Binding-site contacts:
Ligand atom C contacts residue TRP55 of chain 1.C at 4.1 Å (hydrophobic).
Ligand atom C16 contacts residue TYR156 of chain 1.C at 3.9 Å (hydrophobic).
Ligand atom C19 contacts residue TYR56 of chain 1.C at 4.2 Å (hydrophobic).
Ligand atom C12 contacts residue ASP35 of chain 1.C at 3.1 Å.
Ligand atom C17 contacts residue TYR153 of chain 1.C at 3.9 Å (hydrophobic).
Ligand atom C5 contacts residue VAL152 of chain 1.C at 3.7 Å (hydrophobic).
Ligand atom C5 contacts residue TYR56 of chain 1.C at 4.0 Å (hydrophobic).
Ligand atom C11 contacts residue TYR156 of chain 1.C at 3.8 Å (hydrophobic).
Ligand atom C19 contacts residue ASP35 of chain 1.C at 3.5 Å.
Ligand atom C17 contacts residue TYR156 of chain 1.C at 3.8 Å (hydrophobic).
Ligand atom N contacts residue ASP35 of chain 1.C at 3.9 Å.
Ligand atom C1 contacts residue TRP55 of chain 1.C at 4.0 Å (hydrophobic).
Ligand atom C13 contacts residue ASP35 of chain 1.C at 3.7 Å.
Ligand atom N1 contacts residue ASP35 of chain 1.C at 2.8 Å (salt-bridge).
Ligand atom C9 contacts residue VAL152 of chain 1.C at 3.7 Å (hydrophobic).
Ligand atom C19 contacts residue LEU65 of chain 1.C at 4.1 Å (hydrophobic).
Ligand atom C13 contacts residue TYR153 of chain 1.C at 3.9 Å (hydrophobic).
Ligand atom C13 contacts residue PHE72 of chain 1.C at 4.2 Å (hydrophobic).
Ligand atom C12 contacts residue TYR153 of chain 1.C at 4.3 Å (hydrophobic).
Ligand atom C9 contacts residue MET34 of chain 1.C at 4.3 Å (hydrophobic).
Ligand atom C10 contacts residue ILE30 of chain 1.C at 3.6 Å (hydrophobic).
Ligand atom C9 contacts residue TYR56 of chain 1.C at 4.0 Å (hydrophobic).
Ligand atom C11 contacts residue ASP35 of chain 1.C at 3.3 Å.
Ligand atom C18 contacts residue LEU65 of chain 1.C at 4.2 Å (hydrophobic).
Ligand atom C11 contacts residue ILE30 of chain 1.C at 3.9 Å (hydrophobic).
Ligand atom C18 contacts residue TYR153 of chain 1.C at 3.6 Å (hydrophobic).
Ligand atom C7 contacts residue MET34 of chain 1.C at 4.1 Å (hydrophobic).
Ligand atom O contacts residue TRP55 of chain 1.C at 3.9 Å.
Ligand atom C4 contacts residue VAL152 of chain 1.C at 4.2 Å (hydrophobic).
Ligand atom C8 contacts residue MET34 of chain 1.C at 3.9 Å (hydrophobic).
Ligand atom C22 contacts residue LEU52 of chain 1.C at 4.2 Å (hydrophobic).
Ligand atom C10 contacts residue ASP35 of chain 1.C at 3.2 Å.
Ligand atom C10 contacts residue TYR156 of chain 1.C at 4.1 Å (hydrophobic).
Ligand atom C19 contacts residue TYR153 of chain 1.C at 4.2 Å (hydrophobic).
Ligand atom N contacts residue VAL152 of chain 1.C at 3.6 Å.
Ligand atom C18 contacts residue ASP35 of chain 1.C at 3.5 Å.
Ligand atom C15 contacts residue LEU117 of chain 1.C at 3.8 Å (hydrophobic).
Ligand atom C15 contacts residue ILE120 of chain 1.C at 3.9 Å (hydrophobic).
Ligand atom C16 contacts residue LEU117 of chain 1.C at 3.9 Å (hydrophobic).
Ligand atom C15 contacts residue TYR153 of chain 1.C at 4.2 Å (hydrophobic).

Sequence of chain 1.C:
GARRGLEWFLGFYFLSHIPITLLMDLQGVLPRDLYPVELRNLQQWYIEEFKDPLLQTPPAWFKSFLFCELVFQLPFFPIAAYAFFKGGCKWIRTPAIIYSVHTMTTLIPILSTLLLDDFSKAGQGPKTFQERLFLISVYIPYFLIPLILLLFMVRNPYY

The protein below binds the small molecule below.
Small molecule (SMILES): COc1cccc2c1CCC[C@@H]2CCCN1CCN(C2CCCCC2)CC1